Sequence of chain 2.A:
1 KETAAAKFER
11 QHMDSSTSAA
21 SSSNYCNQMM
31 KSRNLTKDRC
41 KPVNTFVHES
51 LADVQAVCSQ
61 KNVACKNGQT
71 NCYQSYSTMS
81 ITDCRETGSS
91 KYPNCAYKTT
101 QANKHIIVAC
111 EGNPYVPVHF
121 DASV

Binding-site contacts:
Ligand atom C2 contacts residue ALA122 of chain 2.A at 3.9 Å (hydrophobic).
Ligand atom O1 contacts residue ARG85 of chain 1.A at 3.4 Å (salt-bridge).
Ligand atom O2 contacts residue THR45 of chain 1.A at 4.4 Å.
Ligand atom C6 contacts residue SER123 of chain 1.A at 3.1 Å.
Ligand atom O3 contacts residue ASP121 of chain 1.A at 3.4 Å (salt-bridge).
Ligand atom O1 contacts residue THR45 of chain 1.A at 3.5 Å (h-bond).
Ligand atom C6 contacts residue ALA122 of chain 1.A at 3.3 Å (hydrophobic).
Ligand atom C3 contacts residue ALA122 of chain 2.A at 3.6 Å (hydrophobic).
Ligand atom C3 contacts residue ASP83 of chain 1.A at 3.7 Å.
Ligand atom C3 contacts residue ARG85 of chain 1.A at 3.7 Å.
Ligand atom O1 contacts residue VAL43 of chain 1.A at 3.5 Å.
Ligand atom O2 contacts residue SER123 of chain 1.A at 4.0 Å.
Ligand atom C4 contacts residue THR45 of chain 1.A at 3.3 Å.
Ligand atom O3 contacts residue PHE120 of chain 1.A at 3.5 Å.
Ligand atom C3 contacts residue SER123 of chain 2.A at 4.2 Å.
Ligand atom C6 contacts residue LYS66 of chain 2.A at 4.1 Å.
Ligand atom C5 contacts residue ALA122 of chain 1.A at 4.3 Å (hydrophobic).
Ligand atom O3 contacts residue LYS66 of chain 2.A at 3.4 Å (salt-bridge).
Ligand atom O2 contacts residue ALA122 of chain 2.A at 4.2 Å.
Ligand atom C2 contacts residue ALA122 of chain 1.A at 4.3 Å (hydrophobic).
Ligand atom C5 contacts residue SER123 of chain 1.A at 3.0 Å.
Ligand atom C3 contacts residue LYS66 of chain 2.A at 4.1 Å.
Ligand atom O1 contacts residue ASP83 of chain 1.A at 2.8 Å (salt-bridge).
Ligand atom O2 contacts residue LYS104 of chain 1.A at 4.1 Å.
Ligand atom C5 contacts residue LYS104 of chain 1.A at 3.7 Å.
Ligand atom C4 contacts residue VAL43 of chain 1.A at 3.5 Å (hydrophobic).
Ligand atom C1 contacts residue LYS66 of chain 2.A at 2.8 Å.
Ligand atom O2 contacts residue SER123 of chain 2.A at 3.2 Å (h-bond).
Ligand atom C1 contacts residue ASP121 of chain 1.A at 4.3 Å.
Ligand atom O3 contacts residue ALA122 of chain 1.A at 3.5 Å.
Ligand atom O2 contacts residue ASP83 of chain 1.A at 3.7 Å.
Ligand atom C1 contacts residue THR45 of chain 1.A at 4.3 Å.
Ligand atom C5 contacts residue SER123 of chain 2.A at 3.0 Å.
Ligand atom O3 contacts residue THR45 of chain 1.A at 4.2 Å.
Ligand atom C6 contacts residue PHE120 of chain 1.A at 4.1 Å (hydrophobic).
Ligand atom C4 contacts residue LYS66 of chain 2.A at 4.1 Å.
Ligand atom O2 contacts residue VAL124 of chain 2.A at 3.8 Å.
Ligand atom C2 contacts residue LYS66 of chain 2.A at 3.1 Å.
Ligand atom O2 contacts residue ARG85 of chain 1.A at 4.3 Å.
Ligand atom C4 contacts residue ASP83 of chain 1.A at 4.0 Å.

Sequence of chain 1.A:
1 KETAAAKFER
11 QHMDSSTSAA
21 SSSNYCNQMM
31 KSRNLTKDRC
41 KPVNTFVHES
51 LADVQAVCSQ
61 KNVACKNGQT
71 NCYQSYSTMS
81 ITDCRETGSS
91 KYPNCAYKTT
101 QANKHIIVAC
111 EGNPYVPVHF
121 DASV

The small molecule below binds the protein below.
Small molecule (SMILES): O[C@@H]1CO[C@@H]2OCC[C@@H]21